Sequence of chain 1.D:
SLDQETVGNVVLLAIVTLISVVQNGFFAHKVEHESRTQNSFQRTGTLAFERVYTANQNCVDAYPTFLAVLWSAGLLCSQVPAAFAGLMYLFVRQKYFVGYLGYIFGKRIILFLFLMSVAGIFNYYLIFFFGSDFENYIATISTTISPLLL

The small molecule below binds the protein below.
Small molecule (SMILES): CC(C)c1ccc2c(c1)c(SC(C)(C)C)c(CC(C)(C)C(=O)O)n2Cc1ccc(Cl)cc1

Binding-site contacts:
Ligand atom C17 contacts residue PHE116 of chain 1.C at 4.0 Å (hydrophobic).
Ligand atom C16 contacts residue THR68 of chain 1.C at 4.0 Å.
Ligand atom C11 contacts residue LYS118 of chain 1.C at 3.2 Å.
Ligand atom C11 contacts residue GLY26 of chain 1.D at 3.9 Å.
Ligand atom C6 contacts residue PHE27 of chain 1.D at 3.5 Å (hydrophobic).
Ligand atom C7 contacts residue LYS118 of chain 1.C at 3.5 Å.
Ligand atom C10 contacts residue GLY26 of chain 1.D at 4.0 Å.
Ligand atom O30 contacts residue LYS118 of chain 1.C at 4.0 Å.
Ligand atom C1 contacts residue ALA29 of chain 1.D at 4.1 Å (hydrophobic).
Ligand atom C14 contacts residue LYS118 of chain 1.C at 3.9 Å.
Ligand atom C8 contacts residue LYS118 of chain 1.C at 3.1 Å.
Ligand atom C13 contacts residue PHE27 of chain 1.D at 3.7 Å (hydrophobic).
Ligand atom C12 contacts residue LYS118 of chain 1.C at 3.6 Å.
Ligand atom C22 contacts residue PHE125 of chain 1.C at 3.4 Å (hydrophobic).
Ligand atom C23 contacts residue GLY26 of chain 1.D at 4.1 Å.
Ligand atom C1 contacts residue ILE115 of chain 1.C at 3.7 Å (hydrophobic).
Ligand atom C2 contacts residue HIS30 of chain 1.D at 3.6 Å.
Ligand atom S31 contacts residue LEU122 of chain 1.C at 3.7 Å.
Ligand atom C3 contacts residue GLY26 of chain 1.D at 3.5 Å.
Ligand atom N28 contacts residue LYS118 of chain 1.C at 3.3 Å.
Ligand atom C6 contacts residue GLY26 of chain 1.D at 3.6 Å.
Ligand atom C23 contacts residue LYS118 of chain 1.C at 3.8 Å.
Ligand atom C20 contacts residue VAL22 of chain 1.D at 3.8 Å (hydrophobic).
Ligand atom C6 contacts residue VAL23 of chain 1.D at 3.8 Å (hydrophobic).
Ligand atom C18 contacts residue LEU122 of chain 1.C at 3.9 Å (hydrophobic).
Ligand atom C9 contacts residue GLY26 of chain 1.D at 3.7 Å.
Ligand atom C22 contacts residue LEU122 of chain 1.C at 4.0 Å (hydrophobic).
Ligand atom C1 contacts residue GLY26 of chain 1.D at 3.6 Å.
Ligand atom C4 contacts residue LYS118 of chain 1.C at 3.4 Å.
Ligand atom C1 contacts residue LYS118 of chain 1.C at 3.9 Å.
Ligand atom C9 contacts residue HIS30 of chain 1.D at 4.0 Å.
Ligand atom C4 contacts residue GLY26 of chain 1.D at 3.3 Å.
Ligand atom C3 contacts residue PHE27 of chain 1.D at 3.9 Å (hydrophobic).
Ligand atom C10 contacts residue LYS118 of chain 1.C at 3.8 Å.
Ligand atom CL1 contacts residue PHE27 of chain 1.D at 3.2 Å.
Ligand atom C18 contacts residue LYS118 of chain 1.C at 4.1 Å.
Ligand atom S31 contacts residue LYS118 of chain 1.C at 4.0 Å.
Ligand atom C4 contacts residue ILE115 of chain 1.C at 4.0 Å (hydrophobic).
Ligand atom C7 contacts residue ILE121 of chain 1.C at 4.0 Å (hydrophobic).
Ligand atom C17 contacts residue ILE115 of chain 1.C at 3.5 Å (hydrophobic).

Sequence of chain 1.C:
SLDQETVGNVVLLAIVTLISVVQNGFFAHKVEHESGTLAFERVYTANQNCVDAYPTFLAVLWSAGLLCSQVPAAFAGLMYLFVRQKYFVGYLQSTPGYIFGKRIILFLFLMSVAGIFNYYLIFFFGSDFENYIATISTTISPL